This small molecule binds to this protein.
Small molecule (SMILES): N#C/N=C1\SCCN1Cc1ccc(Cl)nc1

Sequence of chain 1.D:
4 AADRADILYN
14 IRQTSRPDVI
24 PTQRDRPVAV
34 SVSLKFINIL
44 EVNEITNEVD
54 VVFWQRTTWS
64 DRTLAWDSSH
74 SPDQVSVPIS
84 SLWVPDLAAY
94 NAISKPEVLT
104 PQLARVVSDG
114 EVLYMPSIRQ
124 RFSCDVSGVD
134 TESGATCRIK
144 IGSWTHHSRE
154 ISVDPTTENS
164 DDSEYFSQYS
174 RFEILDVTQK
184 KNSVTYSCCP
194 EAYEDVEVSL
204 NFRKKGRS

Binding-site contacts:
Ligand atom C8 contacts residue TYR196 of chain 1.D at 3.6 Å (hydrophobic).
Ligand atom N9 contacts residue TYR189 of chain 1.D at 3.5 Å.
Ligand atom C6 contacts residue ARG108 of chain 1.E at 4.0 Å.
Ligand atom N2 contacts residue MET118 of chain 1.E at 3.7 Å.
Ligand atom C15 contacts residue TYR189 of chain 1.D at 3.8 Å (hydrophobic).
Ligand atom C10 contacts residue TYR189 of chain 1.D at 3.5 Å (hydrophobic).
Ligand atom C8 contacts residue TRP147 of chain 1.D at 3.4 Å (hydrophobic).
Ligand atom N16 contacts residue TYR189 of chain 1.D at 3.9 Å.
Ligand atom C12 contacts residue TYR189 of chain 1.D at 3.6 Å (hydrophobic).
Ligand atom C15 contacts residue CYS191 of chain 1.D at 3.6 Å (hydrophobic).
Ligand atom N14 contacts residue MET118 of chain 1.E at 3.4 Å.
Ligand atom CL7 contacts residue LEU106 of chain 1.E at 3.8 Å.
Ligand atom C1 contacts residue THR148 of chain 1.D at 3.8 Å.
Ligand atom C5 contacts residue TYR196 of chain 1.D at 3.2 Å (hydrophobic).
Ligand atom CL7 contacts residue LEU116 of chain 1.E at 2.8 Å.
Ligand atom C13 contacts residue TYR189 of chain 1.D at 3.2 Å (hydrophobic).
Ligand atom C6 contacts residue LEU116 of chain 1.E at 3.5 Å (hydrophobic).
Ligand atom CL7 contacts residue ARG108 of chain 1.E at 3.3 Å.
Ligand atom CL7 contacts residue TYR117 of chain 1.E at 3.7 Å.
Ligand atom N16 contacts residue MET118 of chain 1.E at 3.6 Å.
Ligand atom C4 contacts residue TRP147 of chain 1.D at 3.2 Å (hydrophobic).
Ligand atom N14 contacts residue TYR189 of chain 1.D at 3.6 Å.
Ligand atom C3 contacts residue MET118 of chain 1.E at 4.0 Å (hydrophobic).
Ligand atom C13 contacts residue TRP147 of chain 1.D at 4.0 Å (hydrophobic).
Ligand atom CL7 contacts residue MET118 of chain 1.E at 3.8 Å.
Ligand atom S11 contacts residue TYR189 of chain 1.D at 3.6 Å.
Ligand atom S11 contacts residue TRP57 of chain 1.E at 3.5 Å.
Ligand atom CL7 contacts residue THR148 of chain 1.D at 4.0 Å.
Ligand atom C8 contacts residue TYR189 of chain 1.D at 3.8 Å (hydrophobic).
Ligand atom C12 contacts residue TRP147 of chain 1.D at 3.8 Å (hydrophobic).
Ligand atom C12 contacts residue TRP57 of chain 1.E at 3.5 Å (hydrophobic).
Ligand atom C15 contacts residue MET118 of chain 1.E at 3.3 Å (hydrophobic).
Ligand atom S11 contacts residue MET118 of chain 1.E at 3.5 Å (h-bond).
Ligand atom C3 contacts residue TRP147 of chain 1.D at 3.1 Å (hydrophobic).
Ligand atom C10 contacts residue MET118 of chain 1.E at 3.6 Å (hydrophobic).
Ligand atom N2 contacts residue THR148 of chain 1.D at 3.7 Å.
Ligand atom N2 contacts residue TRP147 of chain 1.D at 3.8 Å.
Ligand atom N16 contacts residue CYS191 of chain 1.D at 3.0 Å (h-bond).
Ligand atom CL7 contacts residue ALA107 of chain 1.E at 3.9 Å.
Ligand atom C4 contacts residue TYR196 of chain 1.D at 3.9 Å (hydrophobic).

Sequence of chain 1.E:
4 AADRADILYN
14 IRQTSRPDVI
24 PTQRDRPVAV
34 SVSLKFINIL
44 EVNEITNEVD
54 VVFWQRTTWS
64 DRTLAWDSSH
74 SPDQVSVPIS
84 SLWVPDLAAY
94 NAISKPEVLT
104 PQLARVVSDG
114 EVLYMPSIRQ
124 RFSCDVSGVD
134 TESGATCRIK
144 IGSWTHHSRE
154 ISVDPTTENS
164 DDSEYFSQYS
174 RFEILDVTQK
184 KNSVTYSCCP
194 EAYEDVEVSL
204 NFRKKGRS